A small-molecule ligand and the protein it binds are described below.
Small molecule (SMILES): Nc1ncnc2c1ncn2[C@@H]1O[C@H](COP(=O)(O)OP(=O)(O)OP(O)(O)=S)[C@@H](O)[C@H]1O

Sequence of chain 1.B:
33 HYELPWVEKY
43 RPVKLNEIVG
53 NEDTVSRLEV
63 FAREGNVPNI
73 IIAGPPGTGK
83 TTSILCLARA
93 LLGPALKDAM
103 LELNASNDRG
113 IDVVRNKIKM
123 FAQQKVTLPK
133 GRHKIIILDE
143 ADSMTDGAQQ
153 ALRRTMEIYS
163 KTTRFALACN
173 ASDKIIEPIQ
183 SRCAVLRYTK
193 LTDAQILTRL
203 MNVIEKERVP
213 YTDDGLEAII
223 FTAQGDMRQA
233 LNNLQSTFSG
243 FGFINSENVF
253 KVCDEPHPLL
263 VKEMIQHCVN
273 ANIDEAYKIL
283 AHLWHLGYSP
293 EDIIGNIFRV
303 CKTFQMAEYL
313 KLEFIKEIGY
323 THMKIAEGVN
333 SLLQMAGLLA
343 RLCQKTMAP

Sequence of chain 1.A:
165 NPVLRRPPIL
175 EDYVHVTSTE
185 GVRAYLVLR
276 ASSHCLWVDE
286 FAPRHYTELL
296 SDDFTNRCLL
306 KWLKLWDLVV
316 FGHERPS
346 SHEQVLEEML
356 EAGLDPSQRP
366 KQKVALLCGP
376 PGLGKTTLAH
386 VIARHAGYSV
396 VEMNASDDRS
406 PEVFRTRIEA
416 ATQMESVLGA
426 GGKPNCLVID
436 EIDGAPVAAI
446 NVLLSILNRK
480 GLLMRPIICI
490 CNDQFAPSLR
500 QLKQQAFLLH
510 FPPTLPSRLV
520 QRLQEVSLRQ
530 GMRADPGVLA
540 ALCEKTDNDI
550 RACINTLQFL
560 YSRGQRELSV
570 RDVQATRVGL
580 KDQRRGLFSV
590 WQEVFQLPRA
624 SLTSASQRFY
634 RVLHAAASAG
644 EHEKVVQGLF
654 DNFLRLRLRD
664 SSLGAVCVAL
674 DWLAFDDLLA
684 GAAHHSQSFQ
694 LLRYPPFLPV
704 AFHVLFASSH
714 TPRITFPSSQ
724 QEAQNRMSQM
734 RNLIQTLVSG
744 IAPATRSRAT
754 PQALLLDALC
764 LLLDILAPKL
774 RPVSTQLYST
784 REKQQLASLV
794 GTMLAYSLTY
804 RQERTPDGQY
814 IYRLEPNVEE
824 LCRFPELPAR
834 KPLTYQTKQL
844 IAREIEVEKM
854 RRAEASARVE

Binding-site contacts:
Ligand atom N1 contacts residue ARG521 of chain 1.A at 3.1 Å (salt-bridge).
Ligand atom S1G contacts residue ARG550 of chain 1.A at 3.1 Å (salt-bridge).
Ligand atom O1A contacts residue GLY379 of chain 1.A at 3.3 Å.
Ligand atom C2 contacts residue PHE286 of chain 1.A at 3.2 Å (hydrophobic).
Ligand atom O3G contacts residue ARG184 of chain 1.B at 3.3 Å (salt-bridge).
Ligand atom N1 contacts residue PHE286 of chain 1.A at 3.5 Å (h-bond).
Ligand atom O2B contacts residue LEU378 of chain 1.A at 3.2 Å (h-bond).
Ligand atom O2G contacts residue ARG155 of chain 1.B at 3.3 Å (salt-bridge).
Ligand atom O1A contacts residue THR381 of chain 1.A at 3.4 Å (h-bond).
Ligand atom O1B contacts residue LYS380 of chain 1.A at 3.3 Å.
Ligand atom N6 contacts residue LEU295 of chain 1.A at 3.4 Å.
Ligand atom O1B contacts residue MG1 of chain 1.K at 2.6 Å.
Ligand atom N3 contacts residue ILE553 of chain 1.A at 3.4 Å.
Ligand atom O2B contacts residue LYS380 of chain 1.A at 3.3 Å (salt-bridge).
Ligand atom O3A contacts residue THR381 of chain 1.A at 3.4 Å (h-bond).
Ligand atom N6 contacts residue GLU293 of chain 1.A at 3.4 Å (salt-bridge).
Ligand atom O3G contacts residue ARG155 of chain 1.B at 3.4 Å (salt-bridge).
Ligand atom N6 contacts residue PRO288 of chain 1.A at 3.4 Å.
Ligand atom O2B contacts residue GLY379 of chain 1.A at 2.6 Å (h-bond).
Ligand atom O3B contacts residue ARG550 of chain 1.A at 3.3 Å (salt-bridge).
Ligand atom O3G contacts residue MG1 of chain 1.K at 2.1 Å.
Ligand atom N7 contacts residue PRO288 of chain 1.A at 3.5 Å.
Ligand atom C5 contacts residue PRO288 of chain 1.A at 3.5 Å (hydrophobic).
Ligand atom O2' contacts residue VAL283 of chain 1.A at 2.9 Å (h-bond).
Ligand atom PB contacts residue MG1 of chain 1.K at 3.2 Å.
Ligand atom O3A contacts residue MG1 of chain 1.K at 3.0 Å.
Ligand atom O2G contacts residue PRO376 of chain 1.A at 3.5 Å.
Ligand atom O1A contacts residue THR382 of chain 1.A at 2.9 Å (h-bond).
Ligand atom O3B contacts residue GLY377 of chain 1.A at 3.1 Å (h-bond).
Ligand atom O2A contacts residue GLU159 of chain 1.B at 2.9 Å (salt-bridge).
Ligand atom O3' contacts residue ARG550 of chain 1.A at 3.5 Å.
Ligand atom O1B contacts residue THR381 of chain 1.A at 3.3 Å (h-bond).
Ligand atom PA contacts residue ARG550 of chain 1.A at 3.4 Å.
Ligand atom O2G contacts residue ASN491 of chain 1.A at 2.5 Å (h-bond).
Ligand atom S1G contacts residue ARG184 of chain 1.B at 2.8 Å (salt-bridge).
Ligand atom O3A contacts residue ARG550 of chain 1.A at 3.0 Å (salt-bridge).
Ligand atom O3' contacts residue VAL283 of chain 1.A at 3.4 Å.
Ligand atom O4' contacts residue ILE549 of chain 1.A at 3.4 Å.
Ligand atom PG contacts residue MG1 of chain 1.K at 3.4 Å.
Ligand atom O5' contacts residue ARG550 of chain 1.A at 2.9 Å (salt-bridge).